Binding-site contacts:
Ligand atom O3 contacts residue ARG513 of chain 1.C at 3.0 Å (salt-bridge).
Ligand atom O4 contacts residue TYR518 of chain 1.C at 2.9 Å (h-bond).
Ligand atom O2P contacts residue THR430 of chain 1.C at 3.7 Å.
Ligand atom C5 contacts residue GLY515 of chain 1.C at 3.4 Å.
Ligand atom O1P contacts residue TRP479 of chain 1.C at 3.1 Å (h-bond).
Ligand atom O3P contacts residue THR430 of chain 1.C at 3.7 Å.
Ligand atom O4P contacts residue THR430 of chain 1.C at 3.3 Å (h-bond).
Ligand atom O3P contacts residue PRO514 of chain 1.C at 3.7 Å.
Ligand atom P2 contacts residue THR431 of chain 1.C at 3.5 Å.
Ligand atom O6P contacts residue SER434 of chain 1.C at 2.9 Å (h-bond).
Ligand atom P1 contacts residue GLY515 of chain 1.C at 3.4 Å.
Ligand atom C6 contacts residue THR430 of chain 1.C at 3.6 Å.
Ligand atom P2 contacts residue THR429 of chain 1.C at 3.6 Å.
Ligand atom P2 contacts residue SER516 of chain 1.C at 3.3 Å.
Ligand atom O6P contacts residue ARG433 of chain 1.C at 3.7 Å.
Ligand atom C4 contacts residue GLY515 of chain 1.C at 3.0 Å.
Ligand atom O1 contacts residue GLY515 of chain 1.C at 3.1 Å (h-bond).
Ligand atom O4P contacts residue THR429 of chain 1.C at 3.7 Å.
Ligand atom O3 contacts residue GLY511 of chain 1.C at 3.3 Å.
Ligand atom O5P contacts residue SER516 of chain 1.C at 2.7 Å (h-bond).
Ligand atom O5P contacts residue ARG433 of chain 1.C at 3.5 Å.
Ligand atom O6 contacts residue GLY517 of chain 1.C at 3.4 Å (h-bond).
Ligand atom C3 contacts residue ARG513 of chain 1.C at 3.7 Å.
Ligand atom O2P contacts residue ARG486 of chain 1.C at 3.1 Å (salt-bridge).
Ligand atom O1 contacts residue THR430 of chain 1.C at 3.7 Å.
Ligand atom O4P contacts residue SER516 of chain 1.C at 3.1 Å (h-bond).
Ligand atom O6 contacts residue SER516 of chain 1.C at 3.4 Å.
Ligand atom O3P contacts residue GLY515 of chain 1.C at 2.7 Å (h-bond).
Ligand atom O1P contacts residue ARG486 of chain 1.C at 3.4 Å (salt-bridge).
Ligand atom O5P contacts residue THR431 of chain 1.C at 3.4 Å (h-bond).
Ligand atom O4P contacts residue THR431 of chain 1.C at 2.6 Å (h-bond).
Ligand atom O5 contacts residue THR430 of chain 1.C at 3.6 Å (h-bond).
Ligand atom O5P contacts residue GLY517 of chain 1.C at 3.6 Å (h-bond).
Ligand atom O1P contacts residue PRO514 of chain 1.C at 3.5 Å.
Ligand atom O4 contacts residue SER516 of chain 1.C at 3.3 Å.
Ligand atom C3 contacts residue GLY515 of chain 1.C at 3.1 Å.
Ligand atom O2 contacts residue LEU428 of chain 1.C at 3.7 Å.
Ligand atom O6P contacts residue THR429 of chain 1.C at 2.4 Å (h-bond).
Ligand atom O4 contacts residue GLY517 of chain 1.C at 3.2 Å (h-bond).
Ligand atom O4 contacts residue GLY515 of chain 1.C at 2.1 Å (h-bond).

Sequence of chain 1.C:
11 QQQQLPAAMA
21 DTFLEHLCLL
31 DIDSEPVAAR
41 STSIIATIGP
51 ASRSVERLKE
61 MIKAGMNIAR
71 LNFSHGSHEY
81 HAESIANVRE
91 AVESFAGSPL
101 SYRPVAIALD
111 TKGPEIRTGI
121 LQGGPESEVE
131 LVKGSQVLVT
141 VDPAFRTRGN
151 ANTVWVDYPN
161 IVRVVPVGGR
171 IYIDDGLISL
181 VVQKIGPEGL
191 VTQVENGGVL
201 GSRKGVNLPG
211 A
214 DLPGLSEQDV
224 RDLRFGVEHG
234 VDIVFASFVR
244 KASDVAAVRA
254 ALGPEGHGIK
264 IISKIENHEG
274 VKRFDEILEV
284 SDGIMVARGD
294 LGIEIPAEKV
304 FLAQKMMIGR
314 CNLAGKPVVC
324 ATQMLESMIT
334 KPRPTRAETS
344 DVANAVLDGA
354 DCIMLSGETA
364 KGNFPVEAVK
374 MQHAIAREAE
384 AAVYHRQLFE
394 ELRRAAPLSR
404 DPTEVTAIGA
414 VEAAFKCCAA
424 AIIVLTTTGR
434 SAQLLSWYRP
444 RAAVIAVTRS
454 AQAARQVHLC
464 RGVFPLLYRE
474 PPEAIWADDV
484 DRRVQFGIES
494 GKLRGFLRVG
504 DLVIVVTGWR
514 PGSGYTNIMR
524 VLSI

This protein binds this small molecule.
Small molecule (SMILES): O=P(O)(O)OC[C@H]1O[C@](O)(COP(=O)(O)O)[C@@H](O)[C@@H]1O